Sequence of chain 1.E:
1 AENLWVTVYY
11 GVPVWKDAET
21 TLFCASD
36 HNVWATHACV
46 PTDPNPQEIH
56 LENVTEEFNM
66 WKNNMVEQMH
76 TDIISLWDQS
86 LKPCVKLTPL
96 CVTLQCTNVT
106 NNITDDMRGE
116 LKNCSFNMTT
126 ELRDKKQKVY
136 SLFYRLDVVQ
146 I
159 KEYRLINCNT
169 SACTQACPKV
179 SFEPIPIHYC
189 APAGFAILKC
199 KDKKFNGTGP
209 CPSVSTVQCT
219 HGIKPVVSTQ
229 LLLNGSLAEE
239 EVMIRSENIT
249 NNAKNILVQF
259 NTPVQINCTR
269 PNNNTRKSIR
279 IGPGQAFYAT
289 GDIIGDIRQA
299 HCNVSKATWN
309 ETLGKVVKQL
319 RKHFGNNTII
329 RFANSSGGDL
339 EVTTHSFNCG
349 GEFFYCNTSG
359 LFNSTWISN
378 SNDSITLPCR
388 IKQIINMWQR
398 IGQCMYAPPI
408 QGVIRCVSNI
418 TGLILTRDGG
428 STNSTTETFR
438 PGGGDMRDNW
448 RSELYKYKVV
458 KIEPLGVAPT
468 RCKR

Binding-site contacts:
Ligand atom C3 contacts residue ASN301 of chain 1.E at 3.8 Å.
Ligand atom O5 contacts residue SER381 of chain 1.E at 4.2 Å.
Ligand atom O5 contacts residue ASN301 of chain 1.E at 2.4 Å (h-bond).
Ligand atom N2 contacts residue HIS299 of chain 1.E at 3.2 Å (h-bond).
Ligand atom C2 contacts residue ASN301 of chain 1.E at 2.4 Å.
Ligand atom C4 contacts residue ASN301 of chain 1.E at 4.2 Å.
Ligand atom C8 contacts residue HIS299 of chain 1.E at 4.3 Å.
Ligand atom C1 contacts residue ASN301 of chain 1.E at 1.4 Å.
Ligand atom C1 contacts residue HIS299 of chain 1.E at 3.7 Å.
Ligand atom C5 contacts residue ASN301 of chain 1.E at 3.7 Å.
Ligand atom C8 contacts residue THR267 of chain 1.E at 3.6 Å.
Ligand atom C8 contacts residue CYS266 of chain 1.E at 4.4 Å (hydrophobic).
Ligand atom C3 contacts residue HIS299 of chain 1.E at 3.7 Å.
Ligand atom O6 contacts residue SER381 of chain 1.E at 4.4 Å.
Ligand atom O6 contacts residue THR383 of chain 1.E at 4.2 Å.
Ligand atom C7 contacts residue HIS299 of chain 1.E at 4.1 Å.
Ligand atom C7 contacts residue ASN265 of chain 1.E at 4.1 Å.
Ligand atom C2 contacts residue HIS299 of chain 1.E at 3.7 Å.
Ligand atom C8 contacts residue ARG412 of chain 1.E at 4.4 Å.
Ligand atom C7 contacts residue ASN301 of chain 1.E at 3.0 Å.
Ligand atom C8 contacts residue ASN301 of chain 1.E at 4.3 Å.
Ligand atom O7 contacts residue ASN301 of chain 1.E at 2.9 Å (h-bond).
Ligand atom N2 contacts residue THR267 of chain 1.E at 4.4 Å.
Ligand atom C8 contacts residue ASN265 of chain 1.E at 3.5 Å.
Ligand atom N2 contacts residue ASN301 of chain 1.E at 2.8 Å (h-bond).
Ligand atom O3 contacts residue HIS299 of chain 1.E at 4.5 Å.
Ligand atom O7 contacts residue ASN265 of chain 1.E at 3.6 Å.

This small molecule binds to this protein.
Small molecule (SMILES): CC(=O)N[C@H]1[C@H](O[C@H]2[C@H](O)[C@@H](NC(C)=O)CO[C@@H]2CO)O[C@H](CO)[C@@H](O)[C@@H]1O